Binding-site contacts:
Ligand atom C11 contacts residue CYS106 of chain 1.A at 3.6 Å (hydrophobic).
Ligand atom N22 contacts residue VAL33 of chain 1.A at 3.8 Å.
Ligand atom CL contacts residue VAL79 of chain 1.A at 3.4 Å.
Ligand atom CL contacts residue PHE103 of chain 1.A at 3.2 Å.
Ligand atom C1 contacts residue ILE25 of chain 1.A at 3.4 Å (hydrophobic).
Ligand atom C18 contacts residue CYS106 of chain 1.A at 3.4 Å (hydrophobic).
Ligand atom C7 contacts residue ASP109 of chain 1.A at 3.7 Å.
Ligand atom C16 contacts residue ALA46 of chain 1.A at 3.9 Å (hydrophobic).
Ligand atom C18 contacts residue ALA46 of chain 1.A at 3.7 Å (hydrophobic).
Ligand atom C18 contacts residue PHE105 of chain 1.A at 3.9 Å (hydrophobic).
Ligand atom C29 contacts residue ASN154 of chain 1.A at 3.3 Å.
Ligand atom C8 contacts residue GLU107 of chain 1.A at 3.6 Å.
Ligand atom N13 contacts residue CYS106 of chain 1.A at 2.8 Å (h-bond).
Ligand atom C29 contacts residue ALA153 of chain 1.A at 3.8 Å (hydrophobic).
Ligand atom O12 contacts residue ILE25 of chain 1.A at 3.9 Å.
Ligand atom N13 contacts residue PHE105 of chain 1.A at 3.3 Å.
Ligand atom C14 contacts residue PHE105 of chain 1.A at 3.8 Å (hydrophobic).
Ligand atom N19 contacts residue CYS106 of chain 1.A at 2.9 Å (h-bond).
Ligand atom C14 contacts residue CYS106 of chain 1.A at 3.6 Å (hydrophobic).
Ligand atom C8 contacts residue HIS108 of chain 1.A at 3.8 Å.
Ligand atom C15 contacts residue LEU156 of chain 1.A at 3.9 Å (hydrophobic).
Ligand atom C10 contacts residue PHE105 of chain 1.A at 3.8 Å (hydrophobic).
Ligand atom C16 contacts residue LEU156 of chain 1.A at 3.8 Å (hydrophobic).
Ligand atom O3 contacts residue PHE105 of chain 1.A at 3.8 Å.
Ligand atom C18 contacts residue ASP104 of chain 1.A at 3.6 Å.
Ligand atom C18 contacts residue LEU156 of chain 1.A at 3.7 Å (hydrophobic).
Ligand atom N19 contacts residue PHE105 of chain 1.A at 3.5 Å.
Ligand atom C10 contacts residue ILE25 of chain 1.A at 3.8 Å (hydrophobic).
Ligand atom C8 contacts residue ASP109 of chain 1.A at 3.6 Å.
Ligand atom C2 contacts residue ILE25 of chain 1.A at 3.6 Å (hydrophobic).
Ligand atom C9 contacts residue CYS106 of chain 1.A at 3.5 Å (hydrophobic).
Ligand atom O3 contacts residue LYS35 of chain 1.A at 3.8 Å.
Ligand atom C11 contacts residue ILE25 of chain 1.A at 3.9 Å (hydrophobic).
Ligand atom C17 contacts residue LEU156 of chain 1.A at 3.6 Å (hydrophobic).
Ligand atom N4 contacts residue ILE25 of chain 1.A at 3.5 Å.
Ligand atom C17 contacts residue ALA46 of chain 1.A at 3.5 Å (hydrophobic).
Ligand atom C9 contacts residue GLU107 of chain 1.A at 3.5 Å.
Ligand atom C21 contacts residue VAL33 of chain 1.A at 3.6 Å (hydrophobic).
Ligand atom C7 contacts residue GLU107 of chain 1.A at 3.2 Å.
Ligand atom C15 contacts residue ILE25 of chain 1.A at 3.9 Å (hydrophobic).

The protein below binds the small molecule below.
Small molecule (SMILES): CC(=O)N[C@@H]1CCC[C@H](C(=O)Nc2cc(-c3cnn4c3CC(C)(C)C4)c(Cl)cn2)C1

Sequence of chain 1.A:
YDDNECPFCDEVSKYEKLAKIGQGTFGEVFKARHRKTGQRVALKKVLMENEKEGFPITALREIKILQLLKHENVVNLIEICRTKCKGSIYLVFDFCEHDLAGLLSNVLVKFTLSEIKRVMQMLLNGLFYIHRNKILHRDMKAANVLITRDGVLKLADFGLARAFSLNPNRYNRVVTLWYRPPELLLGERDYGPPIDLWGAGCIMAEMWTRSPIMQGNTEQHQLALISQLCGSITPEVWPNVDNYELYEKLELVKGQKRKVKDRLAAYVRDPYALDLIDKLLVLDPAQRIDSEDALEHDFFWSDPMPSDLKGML